This protein binds this small molecule.
Small molecule (SMILES): Nc1ncnc2c1ncn2[C@@H]1O[C@H]([C@@H]2O[C@@H]3[C@H](O[P](=O)(O)O2)[C@@H](CO[P](=O)(O)O[C@H]2[C@@H](O)[C@H](n4cnc5c(N)ncnc54)O[C@@H]2COP(=O)=O)O[C@H]3n2ccc(=O)[nH]c2=O)[C@@H](O[P](=O)(O)OC[C@H]2O[C@@H](n3ccc(=O)[nH]c3=O)[C@H](O)[C@@H]2O)[C@H]1O

Sequence of chain 1.F:
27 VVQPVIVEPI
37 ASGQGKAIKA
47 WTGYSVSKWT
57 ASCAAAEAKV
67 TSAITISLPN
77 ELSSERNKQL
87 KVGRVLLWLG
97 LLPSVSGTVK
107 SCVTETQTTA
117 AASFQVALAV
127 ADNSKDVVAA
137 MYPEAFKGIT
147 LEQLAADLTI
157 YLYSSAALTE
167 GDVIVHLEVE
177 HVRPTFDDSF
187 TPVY

Binding-site contacts:
Ligand atom C1' contacts residue LYS143 of chain 1.F at 3.2 Å.
Ligand atom C4' contacts residue GLU140 of chain 1.F at 3.4 Å.
Ligand atom N1 contacts residue TRP47 of chain 1.F at 3.7 Å.
Ligand atom O3' contacts residue GLU140 of chain 1.F at 4.4 Å.
Ligand atom C5 contacts residue TRP47 of chain 1.F at 3.8 Å (hydrophobic).
Ligand atom C2 contacts residue TRP47 of chain 1.F at 3.4 Å (hydrophobic).
Ligand atom C1' contacts residue TRP47 of chain 1.F at 3.7 Å (hydrophobic).
Ligand atom O4' contacts residue LYS143 of chain 1.F at 4.4 Å.
Ligand atom N6 contacts residue TRP47 of chain 1.F at 4.2 Å.
Ligand atom N3 contacts residue TRP47 of chain 1.F at 3.4 Å.
Ligand atom O2' contacts residue GLU140 of chain 1.F at 2.3 Å (salt-bridge).
Ligand atom C8 contacts residue LYS143 of chain 1.F at 2.7 Å.
Ligand atom O4' contacts residue LYS143 of chain 1.F at 4.2 Å.
Ligand atom C6 contacts residue TRP47 of chain 1.F at 3.7 Å (hydrophobic).
Ligand atom C5' contacts residue ARG90 of chain 1.F at 4.3 Å.
Ligand atom O4' contacts residue GLU140 of chain 1.F at 3.0 Å (salt-bridge).
Ligand atom N9 contacts residue GLU140 of chain 1.F at 4.1 Å.
Ligand atom C2' contacts residue GLU140 of chain 1.F at 3.0 Å.
Ligand atom C8 contacts residue TRP47 of chain 1.F at 3.6 Å (hydrophobic).
Ligand atom N9 contacts residue LYS143 of chain 1.F at 3.2 Å (salt-bridge).
Ligand atom C2' contacts residue LYS143 of chain 1.F at 3.7 Å.
Ligand atom N7 contacts residue LYS143 of chain 1.F at 3.8 Å.
Ligand atom C4 contacts residue TRP47 of chain 1.F at 3.3 Å (hydrophobic).
Ligand atom N9 contacts residue TRP47 of chain 1.F at 3.3 Å.
Ligand atom C3' contacts residue GLU140 of chain 1.F at 3.8 Å.
Ligand atom C1' contacts residue GLU140 of chain 1.F at 2.7 Å.
Ligand atom N7 contacts residue TRP47 of chain 1.F at 3.6 Å.
Ligand atom O2' contacts residue LYS143 of chain 1.F at 3.8 Å.
Ligand atom O4' contacts residue TRP47 of chain 1.F at 3.4 Å.